Binding-site contacts:
Ligand atom C8 contacts residue TYR265 of chain 1.A at 4.2 Å (hydrophobic).
Ligand atom C2 contacts residue PHE217 of chain 1.A at 4.2 Å (hydrophobic).
Ligand atom N2 contacts residue SER263 of chain 1.A at 3.2 Å (h-bond).
Ligand atom C8 contacts residue ALA213 of chain 1.A at 3.7 Å (hydrophobic).
Ligand atom C3 contacts residue GLN214 of chain 1.A at 3.3 Å.
Ligand atom N2 contacts residue ALA213 of chain 1.A at 4.0 Å.
Ligand atom C7 contacts residue SER263 of chain 1.A at 3.9 Å.
Ligand atom O3 contacts residue ALA213 of chain 1.A at 4.1 Å.
Ligand atom O6 contacts residue PHE217 of chain 1.A at 3.4 Å.
Ligand atom C1 contacts residue MET252 of chain 1.A at 4.0 Å (hydrophobic).
Ligand atom C3 contacts residue SER263 of chain 1.A at 4.3 Å.
Ligand atom O6 contacts residue TYR254 of chain 1.A at 4.0 Å.
Ligand atom O3 contacts residue GLN214 of chain 1.A at 3.4 Å (h-bond).
Ligand atom O5 contacts residue TYR254 of chain 1.A at 3.6 Å.
Ligand atom C5 contacts residue TYR254 of chain 1.A at 3.7 Å (hydrophobic).
Ligand atom O5 contacts residue ASN266 of chain 1.A at 2.4 Å (h-bond).
Ligand atom C8 contacts residue PHE217 of chain 1.A at 3.7 Å (hydrophobic).
Ligand atom O5 contacts residue MET252 of chain 1.A at 3.5 Å.
Ligand atom C3 contacts residue ASN266 of chain 1.A at 3.8 Å.
Ligand atom C6 contacts residue TYR254 of chain 1.A at 3.2 Å (hydrophobic).
Ligand atom C3 contacts residue PHE217 of chain 1.A at 4.1 Å (hydrophobic).
Ligand atom C1 contacts residue ASN266 of chain 1.A at 1.5 Å.
Ligand atom C1 contacts residue SER263 of chain 1.A at 4.3 Å.
Ligand atom C6 contacts residue PHE217 of chain 1.A at 3.3 Å (hydrophobic).
Ligand atom C8 contacts residue LEU264 of chain 1.A at 3.2 Å (hydrophobic).
Ligand atom C1 contacts residue PHE217 of chain 1.A at 4.2 Å (hydrophobic).
Ligand atom N2 contacts residue PHE217 of chain 1.A at 3.6 Å.
Ligand atom O6 contacts residue MET252 of chain 1.A at 4.3 Å.
Ligand atom C4 contacts residue ASN266 of chain 1.A at 4.2 Å.
Ligand atom O7 contacts residue ASN266 of chain 1.A at 3.4 Å (h-bond).
Ligand atom C4 contacts residue GLN214 of chain 1.A at 3.9 Å.
Ligand atom C5 contacts residue ASN266 of chain 1.A at 3.7 Å.
Ligand atom N2 contacts residue ASN266 of chain 1.A at 2.9 Å (h-bond).
Ligand atom C7 contacts residue ASN266 of chain 1.A at 3.3 Å.
Ligand atom O4 contacts residue GLN214 of chain 1.A at 3.2 Å (h-bond).
Ligand atom C8 contacts residue SER263 of chain 1.A at 3.7 Å.
Ligand atom C2 contacts residue ASN266 of chain 1.A at 2.4 Å.
Ligand atom C7 contacts residue ALA213 of chain 1.A at 4.1 Å (hydrophobic).
Ligand atom C1 contacts residue TYR254 of chain 1.A at 3.9 Å (hydrophobic).
Ligand atom C2 contacts residue SER263 of chain 1.A at 4.1 Å.

The protein below binds the small molecule below.
Small molecule (SMILES): CC(=O)N[C@H]1[C@H](O[C@H]2[C@H](O)[C@@H](NC(C)=O)CO[C@@H]2CO)O[C@H](CO)[C@@H](O)[C@@H]1O

Sequence of chain 1.A:
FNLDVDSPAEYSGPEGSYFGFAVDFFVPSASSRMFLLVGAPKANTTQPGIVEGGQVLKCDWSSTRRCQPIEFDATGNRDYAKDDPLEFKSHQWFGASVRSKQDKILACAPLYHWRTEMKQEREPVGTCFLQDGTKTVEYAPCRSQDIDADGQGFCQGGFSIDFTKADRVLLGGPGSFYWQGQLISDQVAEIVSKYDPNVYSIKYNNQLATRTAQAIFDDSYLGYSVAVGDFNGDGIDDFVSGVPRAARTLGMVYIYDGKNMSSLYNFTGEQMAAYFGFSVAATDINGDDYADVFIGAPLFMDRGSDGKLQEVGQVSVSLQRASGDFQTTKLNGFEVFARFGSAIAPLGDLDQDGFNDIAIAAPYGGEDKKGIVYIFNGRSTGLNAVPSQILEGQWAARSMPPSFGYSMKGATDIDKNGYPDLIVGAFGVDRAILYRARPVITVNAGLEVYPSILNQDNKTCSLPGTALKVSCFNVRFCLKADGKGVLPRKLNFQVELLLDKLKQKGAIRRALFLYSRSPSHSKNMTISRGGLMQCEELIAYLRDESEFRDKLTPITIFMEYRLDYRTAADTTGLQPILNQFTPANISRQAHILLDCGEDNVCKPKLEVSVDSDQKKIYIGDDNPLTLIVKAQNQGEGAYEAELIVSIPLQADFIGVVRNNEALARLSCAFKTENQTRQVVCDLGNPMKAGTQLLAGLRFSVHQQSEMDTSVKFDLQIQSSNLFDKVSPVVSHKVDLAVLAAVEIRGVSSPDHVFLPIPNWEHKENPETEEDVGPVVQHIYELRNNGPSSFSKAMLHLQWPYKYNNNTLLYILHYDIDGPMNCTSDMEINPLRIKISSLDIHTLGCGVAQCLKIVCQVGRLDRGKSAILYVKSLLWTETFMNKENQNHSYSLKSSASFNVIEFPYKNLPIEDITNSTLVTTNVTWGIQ